The small molecule below binds the protein below.
Small molecule (SMILES): CC(=O)N[C@@H]1[C@@H](O)[C@H](O)[C@@H](CO)O[C@H]1O

Sequence of chain 1.A:
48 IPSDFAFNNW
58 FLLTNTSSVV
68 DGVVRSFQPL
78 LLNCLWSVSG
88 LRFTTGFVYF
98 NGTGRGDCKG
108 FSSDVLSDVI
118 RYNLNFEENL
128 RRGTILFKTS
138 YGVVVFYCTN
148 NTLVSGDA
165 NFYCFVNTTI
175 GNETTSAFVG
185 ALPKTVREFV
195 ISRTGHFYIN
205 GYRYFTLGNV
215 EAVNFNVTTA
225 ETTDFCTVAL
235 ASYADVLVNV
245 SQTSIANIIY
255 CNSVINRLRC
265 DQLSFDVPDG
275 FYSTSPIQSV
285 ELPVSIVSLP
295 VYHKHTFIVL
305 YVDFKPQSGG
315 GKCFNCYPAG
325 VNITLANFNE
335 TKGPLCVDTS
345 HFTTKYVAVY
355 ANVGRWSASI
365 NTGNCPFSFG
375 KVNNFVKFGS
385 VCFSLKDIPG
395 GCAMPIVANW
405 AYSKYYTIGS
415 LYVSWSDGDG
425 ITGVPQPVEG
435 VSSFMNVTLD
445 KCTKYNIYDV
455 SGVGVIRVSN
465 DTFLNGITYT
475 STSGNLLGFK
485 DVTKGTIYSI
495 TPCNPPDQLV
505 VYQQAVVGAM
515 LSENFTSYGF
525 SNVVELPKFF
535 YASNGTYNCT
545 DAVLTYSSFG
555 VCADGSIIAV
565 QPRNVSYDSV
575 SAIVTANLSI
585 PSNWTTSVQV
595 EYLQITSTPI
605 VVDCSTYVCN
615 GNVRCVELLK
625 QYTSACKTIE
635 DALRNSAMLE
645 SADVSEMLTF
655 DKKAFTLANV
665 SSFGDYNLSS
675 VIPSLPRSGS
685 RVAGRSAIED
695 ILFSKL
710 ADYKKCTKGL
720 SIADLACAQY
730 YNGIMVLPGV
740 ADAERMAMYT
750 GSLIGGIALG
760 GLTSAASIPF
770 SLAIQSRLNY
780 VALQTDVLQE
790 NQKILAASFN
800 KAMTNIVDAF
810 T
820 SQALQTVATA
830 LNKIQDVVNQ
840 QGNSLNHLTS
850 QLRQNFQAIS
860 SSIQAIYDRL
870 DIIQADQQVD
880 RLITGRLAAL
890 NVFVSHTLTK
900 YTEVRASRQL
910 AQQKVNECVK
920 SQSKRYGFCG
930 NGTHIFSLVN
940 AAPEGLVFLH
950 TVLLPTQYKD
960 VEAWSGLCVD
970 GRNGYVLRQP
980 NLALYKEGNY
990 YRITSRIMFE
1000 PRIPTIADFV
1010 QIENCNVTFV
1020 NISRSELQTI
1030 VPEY

Binding-site contacts:
Ligand atom C6 contacts residue ASN518 of chain 1.A at 4.5 Å.
Ligand atom C4 contacts residue ASN518 of chain 1.A at 4.2 Å.
Ligand atom C2 contacts residue ASN518 of chain 1.A at 2.3 Å.
Ligand atom C7 contacts residue ASN518 of chain 1.A at 3.0 Å.
Ligand atom C8 contacts residue ASN518 of chain 1.A at 4.2 Å.
Ligand atom C5 contacts residue ASN518 of chain 1.A at 3.6 Å.
Ligand atom O7 contacts residue ASN518 of chain 1.A at 3.0 Å (h-bond).
Ligand atom C3 contacts residue ASN518 of chain 1.A at 3.7 Å.
Ligand atom O5 contacts residue ASN518 of chain 1.A at 2.4 Å (h-bond).
Ligand atom C1 contacts residue ASN518 of chain 1.A at 1.4 Å.
Ligand atom N2 contacts residue ASN518 of chain 1.A at 2.7 Å (h-bond).